Sequence of chain 6.A:
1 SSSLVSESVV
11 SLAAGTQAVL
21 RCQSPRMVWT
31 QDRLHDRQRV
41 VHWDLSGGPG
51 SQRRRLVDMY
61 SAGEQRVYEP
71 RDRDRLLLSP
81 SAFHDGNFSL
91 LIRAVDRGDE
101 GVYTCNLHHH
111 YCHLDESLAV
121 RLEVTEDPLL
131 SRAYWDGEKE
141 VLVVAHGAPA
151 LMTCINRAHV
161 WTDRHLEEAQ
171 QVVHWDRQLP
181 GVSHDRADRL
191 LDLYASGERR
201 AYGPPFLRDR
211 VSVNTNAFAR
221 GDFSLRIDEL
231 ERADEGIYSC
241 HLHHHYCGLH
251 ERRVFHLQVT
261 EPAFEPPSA

Binding-site contacts:
Ligand atom O7 contacts residue ASN87 of chain 6.A at 3.0 Å (h-bond).
Ligand atom C2 contacts residue ASN87 of chain 6.A at 2.4 Å.
Ligand atom O7 contacts residue ASP85 of chain 6.A at 3.4 Å (salt-bridge).
Ligand atom C7 contacts residue ASP85 of chain 6.A at 4.4 Å.
Ligand atom O4 contacts residue LEU151 of chain 6.A at 4.1 Å.
Ligand atom C4 contacts residue ASN87 of chain 6.A at 4.2 Å.
Ligand atom C6 contacts residue LEU91 of chain 6.A at 3.7 Å (hydrophobic).
Ligand atom O6 contacts residue LEU91 of chain 6.A at 4.1 Å.
Ligand atom C3 contacts residue ASN87 of chain 6.A at 3.8 Å.
Ligand atom C1 contacts residue ASN87 of chain 6.A at 1.4 Å.
Ligand atom C1 contacts residue SER89 of chain 6.A at 4.5 Å.
Ligand atom C5 contacts residue ASN87 of chain 6.A at 3.7 Å.
Ligand atom C6 contacts residue LEU151 of chain 6.A at 3.8 Å (hydrophobic).
Ligand atom C8 contacts residue ASN87 of chain 6.A at 4.3 Å.
Ligand atom N2 contacts residue ASN87 of chain 6.A at 2.8 Å (h-bond).
Ligand atom C7 contacts residue ASN87 of chain 6.A at 3.1 Å.
Ligand atom C5 contacts residue LEU151 of chain 6.A at 4.1 Å (hydrophobic).
Ligand atom O5 contacts residue ASN87 of chain 6.A at 2.4 Å (h-bond).

A protein and the small-molecule ligand that binds it are described below.
Small molecule (SMILES): CC(=O)N[C@@H]1[C@@H](O)[C@H](O)[C@@H](CO)O[C@H]1O